Sequence of chain 1.B:
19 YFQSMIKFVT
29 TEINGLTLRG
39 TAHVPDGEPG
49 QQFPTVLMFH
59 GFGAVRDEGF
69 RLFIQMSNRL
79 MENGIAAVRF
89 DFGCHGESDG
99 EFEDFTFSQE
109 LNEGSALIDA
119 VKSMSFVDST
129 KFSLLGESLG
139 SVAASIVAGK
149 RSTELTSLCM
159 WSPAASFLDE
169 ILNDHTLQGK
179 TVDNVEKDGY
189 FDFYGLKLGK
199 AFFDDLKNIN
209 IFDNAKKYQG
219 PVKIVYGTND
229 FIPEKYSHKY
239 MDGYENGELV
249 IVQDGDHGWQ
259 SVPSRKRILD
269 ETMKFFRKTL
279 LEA

Binding-site contacts:
Ligand atom O4 contacts residue LEU194 of chain 1.A at 3.5 Å.
Ligand atom C6 contacts residue LYS195 of chain 1.A at 4.5 Å.
Ligand atom C9 contacts residue LYS264 of chain 1.B at 3.8 Å.
Ligand atom C6 contacts residue ARG263 of chain 1.B at 4.5 Å.
Ligand atom C5 contacts residue GLY193 of chain 1.A at 3.4 Å.
Ligand atom O4 contacts residue GLY193 of chain 1.A at 2.7 Å (h-bond).
Ligand atom C4 contacts residue GLN73 of chain 1.B at 3.8 Å.
Ligand atom C7 contacts residue LYS264 of chain 1.B at 3.7 Å.
Ligand atom O3 contacts residue GLN73 of chain 1.B at 3.1 Å (h-bond).
Ligand atom C8 contacts residue LYS195 of chain 1.A at 4.1 Å.
Ligand atom C4 contacts residue ARG263 of chain 1.B at 4.1 Å.
Ligand atom O4 contacts residue GLN73 of chain 1.B at 3.2 Å (h-bond).
Ligand atom C3 contacts residue GLN73 of chain 1.B at 3.8 Å.
Ligand atom C1 contacts residue LYS195 of chain 1.A at 4.4 Å.
Ligand atom C4 contacts residue GLY193 of chain 1.A at 3.5 Å.
Ligand atom C6 contacts residue LYS264 of chain 1.B at 3.8 Å.
Ligand atom C5 contacts residue VAL260 of chain 1.B at 3.9 Å (hydrophobic).
Ligand atom C5 contacts residue ARG263 of chain 1.B at 3.8 Å.
Ligand atom O3 contacts residue GLU99 of chain 1.A at 4.1 Å.
Ligand atom C5 contacts residue LYS264 of chain 1.B at 4.3 Å.
Ligand atom C1 contacts residue LYS264 of chain 1.B at 4.2 Å.
Ligand atom O4 contacts residue ARG263 of chain 1.B at 4.2 Å.
Ligand atom O1 contacts residue LYS264 of chain 1.B at 4.0 Å.
Ligand atom O4 contacts residue LYS195 of chain 1.A at 3.8 Å.
Ligand atom C6 contacts residue VAL260 of chain 1.B at 3.6 Å (hydrophobic).
Ligand atom C4 contacts residue LYS195 of chain 1.A at 4.3 Å.
Ligand atom C10 contacts residue GLU99 of chain 1.A at 3.3 Å.
Ligand atom O2 contacts residue LYS264 of chain 1.B at 3.2 Å (salt-bridge).
Ligand atom C8 contacts residue LYS264 of chain 1.B at 4.4 Å.
Ligand atom C10 contacts residue GLN73 of chain 1.B at 4.2 Å.

This protein binds this small molecule.
Small molecule (SMILES): COc1cc(/C=C/C(=O)O)ccc1O

Sequence of chain 1.A:
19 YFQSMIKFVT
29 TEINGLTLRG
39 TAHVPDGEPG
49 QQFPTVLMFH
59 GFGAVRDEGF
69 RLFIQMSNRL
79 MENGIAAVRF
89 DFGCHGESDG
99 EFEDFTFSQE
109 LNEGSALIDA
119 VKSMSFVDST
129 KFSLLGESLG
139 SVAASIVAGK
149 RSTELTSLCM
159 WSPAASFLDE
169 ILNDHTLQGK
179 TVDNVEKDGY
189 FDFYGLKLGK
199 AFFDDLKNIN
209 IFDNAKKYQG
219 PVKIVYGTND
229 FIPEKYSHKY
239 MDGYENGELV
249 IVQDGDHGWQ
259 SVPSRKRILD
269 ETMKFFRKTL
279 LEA